Binding-site contacts:
Ligand atom C8 contacts residue NAG1 of chain 1.N at 3.5 Å.
Ligand atom O3 contacts residue THR730 of chain 1.D at 3.4 Å.
Ligand atom C7 contacts residue ASN546 of chain 1.D at 4.4 Å.
Ligand atom C1 contacts residue ARG543 of chain 1.D at 4.0 Å.
Ligand atom C5 contacts residue NAG1 of chain 1.N at 4.5 Å.
Ligand atom N2 contacts residue ASN546 of chain 1.D at 3.3 Å (h-bond).
Ligand atom C2 contacts residue THR730 of chain 1.D at 3.3 Å.
Ligand atom C8 contacts residue ARG543 of chain 1.D at 4.0 Å.
Ligand atom C4 contacts residue ASN546 of chain 1.D at 4.2 Å.
Ligand atom C7 contacts residue NAG1 of chain 1.N at 3.5 Å.
Ligand atom C3 contacts residue ASN546 of chain 1.D at 3.8 Å.
Ligand atom C4 contacts residue THR730 of chain 1.D at 4.3 Å.
Ligand atom C1 contacts residue ASN546 of chain 1.D at 1.5 Å.
Ligand atom C3 contacts residue THR730 of chain 1.D at 4.0 Å.
Ligand atom O3 contacts residue ASN546 of chain 1.D at 4.0 Å.
Ligand atom C2 contacts residue ASN546 of chain 1.D at 2.6 Å.
Ligand atom C7 contacts residue ARG543 of chain 1.D at 4.2 Å.
Ligand atom C6 contacts residue NAG1 of chain 1.N at 4.4 Å.
Ligand atom O5 contacts residue ASN546 of chain 1.D at 2.4 Å (h-bond).
Ligand atom O7 contacts residue NAG1 of chain 1.N at 3.1 Å (h-bond).
Ligand atom N2 contacts residue ARG543 of chain 1.D at 3.5 Å.
Ligand atom O2 contacts residue THR730 of chain 1.D at 2.5 Å (h-bond).
Ligand atom O2 contacts residue SER731 of chain 1.D at 3.7 Å.
Ligand atom C2 contacts residue ARG543 of chain 1.D at 4.4 Å.
Ligand atom O3 contacts residue THR548 of chain 1.D at 3.8 Å.
Ligand atom C5 contacts residue ASN546 of chain 1.D at 3.6 Å.

Sequence of chain 1.D:
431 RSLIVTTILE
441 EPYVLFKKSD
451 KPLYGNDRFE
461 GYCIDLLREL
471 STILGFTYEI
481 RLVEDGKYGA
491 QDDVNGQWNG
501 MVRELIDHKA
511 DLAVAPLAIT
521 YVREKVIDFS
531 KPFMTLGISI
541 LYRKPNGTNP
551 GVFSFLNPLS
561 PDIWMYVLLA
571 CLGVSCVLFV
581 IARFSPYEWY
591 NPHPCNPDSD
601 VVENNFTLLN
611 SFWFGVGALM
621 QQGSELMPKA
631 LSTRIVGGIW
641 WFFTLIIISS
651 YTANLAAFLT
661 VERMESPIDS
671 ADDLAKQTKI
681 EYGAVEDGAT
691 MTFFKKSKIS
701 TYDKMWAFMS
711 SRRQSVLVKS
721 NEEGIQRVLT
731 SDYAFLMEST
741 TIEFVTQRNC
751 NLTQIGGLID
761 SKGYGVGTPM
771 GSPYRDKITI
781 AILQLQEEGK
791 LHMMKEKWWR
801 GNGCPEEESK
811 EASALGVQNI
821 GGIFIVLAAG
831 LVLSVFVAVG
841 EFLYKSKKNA

This protein binds this small molecule.
Small molecule (SMILES): CC(=O)N[C@H]1[C@H](O[C@H]2[C@H](O)[C@@H](NC(C)=O)CO[C@@H]2CO)O[C@H](CO)[C@@H](O[C@@H]2O[C@H](CO)[C@@H](O)[C@H](O)[C@@H]2O)[C@@H]1O